This protein binds this small molecule.
Small molecule (SMILES): CC(=O)N[C@H]1[C@H](O[C@H]2[C@H](O)[C@@H](NC(C)=O)CO[C@@H]2CO)O[C@H](CO)[C@@H](O)[C@@H]1O

Binding-site contacts:
Ligand atom C7 contacts residue HIS319 of chain 1.E at 3.8 Å.
Ligand atom C6 contacts residue PRO206 of chain 1.E at 4.4 Å (hydrophobic).
Ligand atom C7 contacts residue ASN202 of chain 1.E at 3.5 Å.
Ligand atom O4 contacts residue THR204 of chain 1.E at 4.4 Å.
Ligand atom C8 contacts residue ILE240 of chain 1.E at 4.5 Å (hydrophobic).
Ligand atom O5 contacts residue ASN202 of chain 1.E at 2.5 Å (h-bond).
Ligand atom C4 contacts residue ASN202 of chain 1.E at 4.4 Å.
Ligand atom C1 contacts residue GLY203 of chain 1.E at 3.7 Å.
Ligand atom C3 contacts residue ASN202 of chain 1.E at 3.9 Å.
Ligand atom C2 contacts residue ASN202 of chain 1.E at 2.6 Å.
Ligand atom C1 contacts residue ASN202 of chain 1.E at 1.5 Å.
Ligand atom N2 contacts residue ASN202 of chain 1.E at 2.8 Å (h-bond).
Ligand atom O7 contacts residue PRO206 of chain 1.E at 4.5 Å.
Ligand atom C2 contacts residue THR204 of chain 1.E at 4.4 Å.
Ligand atom C8 contacts residue HIS319 of chain 1.E at 3.7 Å.
Ligand atom O5 contacts residue THR204 of chain 1.E at 4.4 Å.
Ligand atom C3 contacts residue THR204 of chain 1.E at 4.3 Å.
Ligand atom O7 contacts residue ASN202 of chain 1.E at 3.9 Å.
Ligand atom C8 contacts residue ILE245 of chain 1.E at 4.5 Å (hydrophobic).
Ligand atom O5 contacts residue GLY203 of chain 1.E at 4.3 Å.
Ligand atom C5 contacts residue THR204 of chain 1.E at 3.8 Å.
Ligand atom C8 contacts residue SER242 of chain 1.E at 4.1 Å.
Ligand atom C8 contacts residue ASN202 of chain 1.E at 3.9 Å.
Ligand atom C5 contacts residue ASN202 of chain 1.E at 3.8 Å.
Ligand atom N2 contacts residue THR204 of chain 1.E at 4.1 Å.
Ligand atom C4 contacts residue THR204 of chain 1.E at 4.5 Å.
Ligand atom C8 contacts residue PRO206 of chain 1.E at 4.2 Å (hydrophobic).
Ligand atom C1 contacts residue THR204 of chain 1.E at 4.0 Å.
Ligand atom C5 contacts residue GLY205 of chain 1.E at 4.5 Å.
Ligand atom O7 contacts residue HIS319 of chain 1.E at 3.0 Å (h-bond).

Sequence of chain 1.E:
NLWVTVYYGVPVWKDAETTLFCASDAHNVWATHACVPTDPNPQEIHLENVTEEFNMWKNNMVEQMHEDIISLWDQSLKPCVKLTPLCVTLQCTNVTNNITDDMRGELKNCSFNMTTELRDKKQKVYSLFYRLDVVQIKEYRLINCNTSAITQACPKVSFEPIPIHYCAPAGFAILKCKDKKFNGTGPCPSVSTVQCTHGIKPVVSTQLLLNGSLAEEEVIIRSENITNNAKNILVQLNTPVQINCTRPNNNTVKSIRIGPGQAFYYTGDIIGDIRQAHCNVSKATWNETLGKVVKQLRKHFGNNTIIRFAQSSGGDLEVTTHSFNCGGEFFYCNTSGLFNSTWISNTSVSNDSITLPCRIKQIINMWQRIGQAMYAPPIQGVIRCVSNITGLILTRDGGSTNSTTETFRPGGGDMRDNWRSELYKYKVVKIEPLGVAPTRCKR